Sequence of chain 1.C:
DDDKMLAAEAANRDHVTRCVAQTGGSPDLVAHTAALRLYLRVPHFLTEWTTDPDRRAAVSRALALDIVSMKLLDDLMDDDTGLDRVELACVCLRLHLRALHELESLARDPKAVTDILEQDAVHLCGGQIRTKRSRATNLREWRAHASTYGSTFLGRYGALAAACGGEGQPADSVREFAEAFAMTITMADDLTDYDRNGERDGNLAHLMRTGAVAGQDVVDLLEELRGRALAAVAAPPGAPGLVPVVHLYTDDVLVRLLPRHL

This small molecule binds to this protein.
Small molecule (SMILES): CCCCCCCCCCO[C@@H]1O[C@H](CO)[C@@H](O[C@H]2O[C@H](CO)[C@@H](O)[C@H](O)[C@H]2O)[C@H](O)[C@H]1O

Sequence of chain 1.D:
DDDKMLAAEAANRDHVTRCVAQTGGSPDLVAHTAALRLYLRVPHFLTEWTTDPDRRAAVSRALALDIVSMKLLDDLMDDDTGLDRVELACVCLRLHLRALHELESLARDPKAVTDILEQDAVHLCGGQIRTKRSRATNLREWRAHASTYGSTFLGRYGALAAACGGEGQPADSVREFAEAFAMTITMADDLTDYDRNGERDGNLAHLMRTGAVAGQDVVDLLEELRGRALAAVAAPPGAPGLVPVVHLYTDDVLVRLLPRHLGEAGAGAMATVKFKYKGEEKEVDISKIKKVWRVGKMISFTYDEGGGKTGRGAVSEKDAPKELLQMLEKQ

Binding-site contacts:
Ligand atom C31 contacts residue GLN138 of chain 1.C at 3.9 Å.
Ligand atom O4 contacts residue ASP200 of chain 1.C at 3.5 Å (salt-bridge).
Ligand atom O55 contacts residue ASP199 of chain 1.C at 3.7 Å.
Ligand atom O61 contacts residue LYS142 of chain 1.C at 2.9 Å (salt-bridge).
Ligand atom C7 contacts residue TYR159 of chain 1.C at 4.0 Å (hydrophobic).
Ligand atom O7 contacts residue TYR159 of chain 1.C at 4.1 Å.
Ligand atom C6 contacts residue TYR159 of chain 1.C at 3.7 Å (hydrophobic).
Ligand atom C7 contacts residue GLY212 of chain 1.C at 4.0 Å.
Ligand atom C11 contacts residue THR141 of chain 1.C at 3.6 Å.
Ligand atom C22 contacts residue TYR159 of chain 1.C at 3.9 Å (hydrophobic).
Ligand atom C28 contacts residue PHE163 of chain 1.C at 4.0 Å (hydrophobic).
Ligand atom C4 contacts residue TYR159 of chain 1.C at 3.6 Å (hydrophobic).
Ligand atom O5 contacts residue TYR159 of chain 1.C at 3.7 Å.
Ligand atom C22 contacts residue PHE163 of chain 1.C at 3.9 Å (hydrophobic).
Ligand atom O6 contacts residue THR141 of chain 1.C at 3.1 Å (h-bond).
Ligand atom C22 contacts residue TYR49 of chain 1.C at 4.0 Å (hydrophobic).
Ligand atom C43 contacts residue LEU103 of chain 1.D at 3.8 Å (hydrophobic).
Ligand atom O3 contacts residue ASP200 of chain 1.C at 3.0 Å (salt-bridge).
Ligand atom O49 contacts residue ASP199 of chain 1.C at 3.8 Å.
Ligand atom O4 contacts residue TRP152 of chain 1.C at 4.1 Å.
Ligand atom C18 contacts residue TYR159 of chain 1.C at 3.8 Å (hydrophobic).
Ligand atom C43 contacts residue MET87 of chain 1.C at 3.3 Å (hydrophobic).
Ligand atom C37 contacts residue GLN138 of chain 1.C at 3.4 Å.
Ligand atom C31 contacts residue MET80 of chain 1.C at 4.0 Å (hydrophobic).
Ligand atom C5 contacts residue GLU209 of chain 1.C at 3.8 Å.
Ligand atom O61 contacts residue ASP84 of chain 1.C at 4.0 Å.
Ligand atom C40 contacts residue MET87 of chain 1.C at 3.9 Å (hydrophobic).
Ligand atom C18 contacts residue TYR49 of chain 1.C at 3.4 Å (hydrophobic).
Ligand atom C43 contacts residue CYS100 of chain 1.D at 3.3 Å (hydrophobic).
Ligand atom C43 contacts residue LEU83 of chain 1.C at 4.0 Å (hydrophobic).
Ligand atom O4 contacts residue GLY212 of chain 1.C at 2.7 Å (h-bond).
Ligand atom C40 contacts residue LEU103 of chain 1.D at 3.5 Å (hydrophobic).
Ligand atom C40 contacts residue LEU83 of chain 1.C at 3.7 Å (hydrophobic).
Ligand atom O3 contacts residue GLU209 of chain 1.C at 3.2 Å (salt-bridge).
Ligand atom O6 contacts residue SER144 of chain 1.C at 3.7 Å.
Ligand atom C28 contacts residue GLN138 of chain 1.C at 3.9 Å.
Ligand atom C19 contacts residue TYR49 of chain 1.C at 3.0 Å (hydrophobic).
Ligand atom O2 contacts residue THR141 of chain 1.C at 4.0 Å.
Ligand atom C10 contacts residue GLU209 of chain 1.C at 4.0 Å.
Ligand atom O16 contacts residue TYR49 of chain 1.C at 3.5 Å (h-bond).